This small molecule binds to this protein.
Small molecule (SMILES): CC(=O)N[C@@H]1[C@@H](O)[C@H](O)[C@@H](CO)O[C@H]1O

Binding-site contacts:
Ligand atom C1 contacts residue TYR28 of chain 1.A at 3.0 Å (hydrophobic).
Ligand atom C2 contacts residue TYR28 of chain 1.A at 3.9 Å (hydrophobic).
Ligand atom O7 contacts residue TYR28 of chain 1.A at 2.9 Å.
Ligand atom C7 contacts residue TYR28 of chain 1.A at 3.3 Å (hydrophobic).
Ligand atom N2 contacts residue TYR28 of chain 1.A at 3.5 Å (h-bond).
Ligand atom C8 contacts residue TYR28 of chain 1.A at 3.9 Å (hydrophobic).
Ligand atom O5 contacts residue TYR28 of chain 1.A at 3.7 Å.
Ligand atom C5 contacts residue TYR28 of chain 1.A at 4.5 Å (hydrophobic).

Sequence of chain 1.A:
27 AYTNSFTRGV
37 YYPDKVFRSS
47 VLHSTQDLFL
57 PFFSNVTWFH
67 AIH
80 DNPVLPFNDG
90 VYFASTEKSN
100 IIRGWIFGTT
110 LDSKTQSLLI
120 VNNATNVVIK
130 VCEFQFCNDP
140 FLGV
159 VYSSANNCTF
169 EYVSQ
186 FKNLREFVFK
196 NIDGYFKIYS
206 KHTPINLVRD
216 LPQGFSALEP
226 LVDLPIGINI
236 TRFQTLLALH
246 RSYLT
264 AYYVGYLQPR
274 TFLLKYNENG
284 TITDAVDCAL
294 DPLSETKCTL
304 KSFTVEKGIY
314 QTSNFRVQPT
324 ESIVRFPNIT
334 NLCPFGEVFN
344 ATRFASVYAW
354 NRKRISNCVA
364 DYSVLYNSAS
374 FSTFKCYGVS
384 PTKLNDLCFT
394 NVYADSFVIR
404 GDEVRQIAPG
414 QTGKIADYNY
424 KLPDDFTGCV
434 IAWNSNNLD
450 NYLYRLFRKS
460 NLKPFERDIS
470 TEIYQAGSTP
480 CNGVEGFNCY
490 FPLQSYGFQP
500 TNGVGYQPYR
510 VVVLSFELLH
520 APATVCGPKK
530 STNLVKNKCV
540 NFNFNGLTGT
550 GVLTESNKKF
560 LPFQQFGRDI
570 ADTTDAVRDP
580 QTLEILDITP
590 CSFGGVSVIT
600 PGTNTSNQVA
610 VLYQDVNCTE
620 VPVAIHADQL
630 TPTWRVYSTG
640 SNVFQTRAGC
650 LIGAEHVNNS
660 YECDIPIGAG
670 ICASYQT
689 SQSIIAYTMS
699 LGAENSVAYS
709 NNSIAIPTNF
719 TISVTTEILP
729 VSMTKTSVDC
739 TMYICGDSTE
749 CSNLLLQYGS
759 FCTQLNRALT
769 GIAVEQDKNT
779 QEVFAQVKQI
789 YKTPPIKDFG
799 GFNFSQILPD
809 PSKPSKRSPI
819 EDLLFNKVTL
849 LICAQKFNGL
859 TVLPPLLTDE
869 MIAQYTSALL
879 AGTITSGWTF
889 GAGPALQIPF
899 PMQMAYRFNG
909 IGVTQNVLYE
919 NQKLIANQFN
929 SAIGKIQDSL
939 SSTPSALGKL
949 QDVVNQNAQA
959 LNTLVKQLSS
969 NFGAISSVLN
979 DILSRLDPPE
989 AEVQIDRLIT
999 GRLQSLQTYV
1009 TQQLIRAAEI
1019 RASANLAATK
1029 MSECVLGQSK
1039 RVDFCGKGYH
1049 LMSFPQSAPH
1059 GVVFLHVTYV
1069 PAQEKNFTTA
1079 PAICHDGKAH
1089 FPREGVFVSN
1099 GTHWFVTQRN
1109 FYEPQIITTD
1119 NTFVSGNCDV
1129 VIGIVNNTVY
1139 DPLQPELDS